Binding-site contacts:
Ligand atom C5 contacts residue ASN183 of chain 1.B at 3.6 Å.
Ligand atom C4 contacts residue ASN183 of chain 1.B at 4.3 Å.
Ligand atom O5 contacts residue GLN272 of chain 1.B at 3.6 Å.
Ligand atom C7 contacts residue THR185 of chain 1.B at 4.5 Å.
Ligand atom C6 contacts residue GLU273 of chain 1.B at 3.2 Å.
Ligand atom O6 contacts residue GLU273 of chain 1.B at 2.8 Å (salt-bridge).
Ligand atom C3 contacts residue ASN183 of chain 1.B at 3.8 Å.
Ligand atom C8 contacts residue ASN183 of chain 1.B at 4.2 Å.
Ligand atom C3 contacts residue THR185 of chain 1.B at 3.6 Å.
Ligand atom C2 contacts residue THR185 of chain 1.B at 3.7 Å.
Ligand atom O7 contacts residue ASN183 of chain 1.B at 3.0 Å (h-bond).
Ligand atom O6 contacts residue GLN272 of chain 1.B at 4.1 Å.
Ligand atom C6 contacts residue PHE186 of chain 1.B at 4.5 Å (hydrophobic).
Ligand atom O5 contacts residue ASN183 of chain 1.B at 2.4 Å (h-bond).
Ligand atom C2 contacts residue ASN183 of chain 1.B at 2.5 Å.
Ligand atom C5 contacts residue THR185 of chain 1.B at 4.1 Å.
Ligand atom O4 contacts residue THR185 of chain 1.B at 4.2 Å.
Ligand atom O4 contacts residue GLU296 of chain 1.B at 4.1 Å.
Ligand atom C4 contacts residue THR185 of chain 1.B at 4.3 Å.
Ligand atom C5 contacts residue GLN272 of chain 1.B at 4.3 Å.
Ligand atom C6 contacts residue GLN272 of chain 1.B at 3.9 Å.
Ligand atom N2 contacts residue THR185 of chain 1.B at 3.5 Å (h-bond).
Ligand atom O5 contacts residue THR185 of chain 1.B at 4.2 Å.
Ligand atom C7 contacts residue ASN183 of chain 1.B at 3.0 Å.
Ligand atom C1 contacts residue THR185 of chain 1.B at 3.3 Å.
Ligand atom C1 contacts residue ASN183 of chain 1.B at 1.4 Å.
Ligand atom N2 contacts residue ASN183 of chain 1.B at 2.8 Å (h-bond).

Sequence of chain 1.B:
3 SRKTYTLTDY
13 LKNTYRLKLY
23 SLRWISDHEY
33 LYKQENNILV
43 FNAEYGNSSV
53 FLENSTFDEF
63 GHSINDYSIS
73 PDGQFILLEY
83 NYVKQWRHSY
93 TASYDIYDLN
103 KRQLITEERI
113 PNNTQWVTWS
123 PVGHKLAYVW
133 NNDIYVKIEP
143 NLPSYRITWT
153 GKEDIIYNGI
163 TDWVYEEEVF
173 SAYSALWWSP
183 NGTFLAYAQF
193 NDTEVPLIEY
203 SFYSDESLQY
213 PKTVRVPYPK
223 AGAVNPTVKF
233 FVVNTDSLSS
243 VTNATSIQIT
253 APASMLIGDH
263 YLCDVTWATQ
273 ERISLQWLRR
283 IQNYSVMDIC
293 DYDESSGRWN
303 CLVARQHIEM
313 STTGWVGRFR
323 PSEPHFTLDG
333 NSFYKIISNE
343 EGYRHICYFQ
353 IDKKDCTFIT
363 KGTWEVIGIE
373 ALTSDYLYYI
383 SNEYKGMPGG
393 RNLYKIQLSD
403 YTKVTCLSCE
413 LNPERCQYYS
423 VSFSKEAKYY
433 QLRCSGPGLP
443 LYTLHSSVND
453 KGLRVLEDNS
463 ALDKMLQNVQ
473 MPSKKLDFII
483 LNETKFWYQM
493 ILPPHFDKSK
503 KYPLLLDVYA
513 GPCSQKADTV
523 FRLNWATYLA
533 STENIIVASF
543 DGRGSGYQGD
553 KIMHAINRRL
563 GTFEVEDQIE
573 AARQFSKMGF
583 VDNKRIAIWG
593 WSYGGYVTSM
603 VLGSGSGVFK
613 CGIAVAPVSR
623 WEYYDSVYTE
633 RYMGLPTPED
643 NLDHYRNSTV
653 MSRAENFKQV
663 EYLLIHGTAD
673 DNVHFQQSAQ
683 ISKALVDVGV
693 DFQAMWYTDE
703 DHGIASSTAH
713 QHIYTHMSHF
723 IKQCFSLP

This small molecule binds to this protein.
Small molecule (SMILES): CC(=O)N[C@@H]1[C@@H](O)[C@H](O)[C@@H](CO)O[C@H]1O